This protein binds this small molecule.
Small molecule (SMILES): CC(=O)N[C@H]1[C@H](O[C@H]2[C@H](O)[C@@H](NC(C)=O)CO[C@@H]2CO)O[C@H](CO)[C@@H](O)[C@@H]1O

Binding-site contacts:
Ligand atom C4 contacts residue ASN101 of chain 1.C at 4.4 Å.
Ligand atom O5 contacts residue ASN101 of chain 1.C at 2.5 Å (h-bond).
Ligand atom C6 contacts residue GLY112 of chain 1.C at 3.9 Å.
Ligand atom C1 contacts residue ASN101 of chain 1.C at 1.5 Å.
Ligand atom C6 contacts residue ARG111 of chain 1.C at 4.3 Å.
Ligand atom N2 contacts residue ASN101 of chain 1.C at 2.9 Å (h-bond).
Ligand atom O5 contacts residue GLY112 of chain 1.C at 3.5 Å.
Ligand atom O5 contacts residue LYS115 of chain 1.C at 4.4 Å.
Ligand atom O6 contacts residue GLY112 of chain 1.C at 3.6 Å.
Ligand atom O7 contacts residue ASN101 of chain 1.C at 3.2 Å (h-bond).
Ligand atom C5 contacts residue GLY112 of chain 1.C at 4.4 Å.
Ligand atom C3 contacts residue ASN101 of chain 1.C at 3.9 Å.
Ligand atom C7 contacts residue ASN101 of chain 1.C at 3.2 Å.
Ligand atom C8 contacts residue ASN101 of chain 1.C at 4.4 Å.
Ligand atom O6 contacts residue ARG111 of chain 1.C at 3.5 Å (salt-bridge).
Ligand atom C5 contacts residue ASN101 of chain 1.C at 3.8 Å.
Ligand atom C2 contacts residue ASN101 of chain 1.C at 2.5 Å.

Sequence of chain 1.C:
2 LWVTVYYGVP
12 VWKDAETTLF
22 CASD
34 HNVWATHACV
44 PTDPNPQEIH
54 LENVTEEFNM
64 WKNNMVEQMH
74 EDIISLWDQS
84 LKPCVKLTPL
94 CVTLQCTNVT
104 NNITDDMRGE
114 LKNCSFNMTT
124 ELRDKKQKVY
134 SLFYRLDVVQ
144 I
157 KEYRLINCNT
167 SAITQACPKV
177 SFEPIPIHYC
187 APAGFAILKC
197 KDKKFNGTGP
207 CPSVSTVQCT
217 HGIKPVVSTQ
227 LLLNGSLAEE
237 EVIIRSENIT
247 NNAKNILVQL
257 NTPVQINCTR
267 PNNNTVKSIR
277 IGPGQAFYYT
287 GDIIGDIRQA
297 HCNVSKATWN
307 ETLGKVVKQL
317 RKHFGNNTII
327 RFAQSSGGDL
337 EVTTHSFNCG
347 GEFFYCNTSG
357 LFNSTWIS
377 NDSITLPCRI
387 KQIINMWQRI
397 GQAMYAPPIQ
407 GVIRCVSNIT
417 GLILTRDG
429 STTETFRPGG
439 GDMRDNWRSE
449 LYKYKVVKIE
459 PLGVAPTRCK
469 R